Binding-site contacts:
Ligand atom O5 contacts residue SER382 of chain 1.E at 3.8 Å.
Ligand atom C4 contacts residue ASN380 of chain 1.E at 4.4 Å.
Ligand atom C8 contacts residue THR366 of chain 1.E at 3.7 Å.
Ligand atom C5 contacts residue ASN380 of chain 1.E at 3.8 Å.
Ligand atom C8 contacts residue THR367 of chain 1.E at 3.6 Å.
Ligand atom C7 contacts residue ASN380 of chain 1.E at 3.3 Å.
Ligand atom O7 contacts residue ASN380 of chain 1.E at 3.2 Å (h-bond).
Ligand atom C2 contacts residue ASN380 of chain 1.E at 2.5 Å.
Ligand atom O5 contacts residue ASN380 of chain 1.E at 2.5 Å (h-bond).
Ligand atom C8 contacts residue ASN380 of chain 1.E at 4.0 Å.
Ligand atom C1 contacts residue ASN380 of chain 1.E at 1.5 Å.
Ligand atom C3 contacts residue ASN380 of chain 1.E at 3.9 Å.
Ligand atom C1 contacts residue SER382 of chain 1.E at 4.2 Å.
Ligand atom N2 contacts residue ASN380 of chain 1.E at 3.0 Å (h-bond).

This small molecule binds to this protein.
Small molecule (SMILES): CC(=O)N[C@H]1[C@H](O[C@H]2[C@H](O)[C@@H](NC(C)=O)CO[C@@H]2CO)O[C@H](CO)[C@@H](O)[C@@H]1O

Sequence of chain 1.E:
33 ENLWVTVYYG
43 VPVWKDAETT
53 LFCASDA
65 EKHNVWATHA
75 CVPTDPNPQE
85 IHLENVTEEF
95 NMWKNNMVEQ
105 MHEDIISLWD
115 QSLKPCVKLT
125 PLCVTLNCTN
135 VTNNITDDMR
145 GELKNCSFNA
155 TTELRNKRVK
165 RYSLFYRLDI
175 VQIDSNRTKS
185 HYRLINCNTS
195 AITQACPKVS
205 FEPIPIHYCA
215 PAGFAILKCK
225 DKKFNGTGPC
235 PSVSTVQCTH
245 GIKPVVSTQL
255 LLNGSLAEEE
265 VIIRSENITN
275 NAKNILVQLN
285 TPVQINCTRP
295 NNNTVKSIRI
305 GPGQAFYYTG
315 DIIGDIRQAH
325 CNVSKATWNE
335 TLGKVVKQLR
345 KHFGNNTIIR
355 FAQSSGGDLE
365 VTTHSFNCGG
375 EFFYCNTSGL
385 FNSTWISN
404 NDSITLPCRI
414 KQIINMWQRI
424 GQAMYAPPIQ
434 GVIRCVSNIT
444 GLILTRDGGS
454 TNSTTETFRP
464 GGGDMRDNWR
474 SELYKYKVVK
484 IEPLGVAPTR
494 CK